Sequence of chain 58.C:
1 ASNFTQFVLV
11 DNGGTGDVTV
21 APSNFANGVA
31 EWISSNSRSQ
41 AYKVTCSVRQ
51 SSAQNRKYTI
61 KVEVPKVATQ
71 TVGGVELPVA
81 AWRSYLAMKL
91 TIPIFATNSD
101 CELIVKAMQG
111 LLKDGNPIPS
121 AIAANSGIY

A small-molecule ligand and the protein it binds are described below.
Small molecule (SMILES): Nc1ccn([C@@H]2O[C@H](CO[P](=O)(O)O[C@H]3[C@@H](O)[C@H](n4cnc5c(N)ncnc54)O[C@@H]3CO[P](=O)(O)O[C@H]3[C@@H](O)[C@H](n4cnc5c(=O)nc(N)[nH]c54)O[C@@H]3CO[P](=O)(O)O[C@H]3[C@@H](O)[C@H](n4cnc5c(N)ncnc54)O[C@@H]3CO[P](=O)(O)O[C@H]3[C@@H](O)[C@H](n4cnc5c(N)ncnc54)O[C@@H]3CO[P](=O)(O)O[C@H]3[C@@H](O)[C@H](n4ccc(=O)[nH]c4=O)O[C@@H]3CO[P](=O)(O)O[C@H]3[C@@H](O)[C@H](n4ccc(N)nc4=O)O[C@@H]3CO[P](=O)(O)O[C@H]3[C@@H](O)[C@H](n4ccc(=O)[nH]c4=O)O[C@@H]3CO[P](=O)(O)O[C@H]3[C@@H](O)[C@H](n4cnc5c(=O)nc(N)[nH]c54)O[C@@H]3CO)[C@@H](O)[C@H]2O)c(=O)n1

Sequence of chain 32.C:
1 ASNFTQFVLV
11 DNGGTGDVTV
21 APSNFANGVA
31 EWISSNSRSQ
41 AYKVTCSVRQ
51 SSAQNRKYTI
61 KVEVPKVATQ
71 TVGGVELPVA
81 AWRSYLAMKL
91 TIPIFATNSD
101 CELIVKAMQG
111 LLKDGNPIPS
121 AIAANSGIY

Binding-site contacts:
Ligand atom C6 contacts residue THR59 of chain 32.C at 3.5 Å.
Ligand atom OP1 contacts residue LYS89 of chain 58.C at 3.5 Å (salt-bridge).
Ligand atom C4' contacts residue ARG49 of chain 58.C at 3.6 Å.
Ligand atom C5 contacts residue THR45 of chain 32.C at 3.4 Å.
Ligand atom N7 contacts residue THR45 of chain 32.C at 2.7 Å (h-bond).
Ligand atom OP2 contacts residue LYS89 of chain 58.C at 3.5 Å (salt-bridge).
Ligand atom OP2 contacts residue TYR85 of chain 32.C at 2.6 Å (h-bond).
Ligand atom OP1 contacts residue LYS57 of chain 58.C at 2.9 Å.
Ligand atom P contacts residue LYS57 of chain 58.C at 3.1 Å.
Ligand atom N6 contacts residue CYS46 of chain 32.C at 3.6 Å (h-bond).
Ligand atom O4' contacts residue LYS61 of chain 32.C at 3.7 Å.
Ligand atom N6 contacts residue THR45 of chain 32.C at 2.8 Å (h-bond).
Ligand atom C2 contacts residue SER47 of chain 32.C at 3.2 Å.
Ligand atom O5' contacts residue LYS57 of chain 58.C at 2.8 Å (salt-bridge).
Ligand atom OP1 contacts residue ARG49 of chain 58.C at 2.6 Å (salt-bridge).
Ligand atom P contacts residue ARG49 of chain 58.C at 3.7 Å.
Ligand atom N7 contacts residue TYR85 of chain 32.C at 3.8 Å.
Ligand atom OP1 contacts residue ASN55 of chain 58.C at 3.2 Å.
Ligand atom N9 contacts residue LYS61 of chain 32.C at 3.8 Å.
Ligand atom OP1 contacts residue SER52 of chain 58.C at 3.1 Å.
Ligand atom O3' contacts residue ARG49 of chain 58.C at 3.6 Å (salt-bridge).
Ligand atom P contacts residue SER51 of chain 58.C at 3.2 Å.
Ligand atom OP2 contacts residue LYS57 of chain 58.C at 3.5 Å (salt-bridge).
Ligand atom C5' contacts residue LYS57 of chain 58.C at 3.8 Å.
Ligand atom OP2 contacts residue THR91 of chain 58.C at 3.7 Å.
Ligand atom N7 contacts residue LYS61 of chain 32.C at 3.4 Å.
Ligand atom N6 contacts residue THR59 of chain 32.C at 2.7 Å (h-bond).
Ligand atom C8 contacts residue LYS61 of chain 32.C at 3.6 Å.
Ligand atom OP2 contacts residue LYS43 of chain 32.C at 2.7 Å (salt-bridge).
Ligand atom O5' contacts residue LYS89 of chain 58.C at 3.2 Å (salt-bridge).
Ligand atom N1 contacts residue SER47 of chain 32.C at 2.7 Å (h-bond).
Ligand atom O5' contacts residue ARG49 of chain 58.C at 3.6 Å (salt-bridge).
Ligand atom OP1 contacts residue ASN55 of chain 58.C at 3.0 Å (h-bond).
Ligand atom OP2 contacts residue LYS57 of chain 58.C at 3.0 Å (salt-bridge).
Ligand atom OP1 contacts residue SER51 of chain 58.C at 2.7 Å (h-bond).
Ligand atom N1 contacts residue THR59 of chain 32.C at 3.4 Å.
Ligand atom C5' contacts residue ARG49 of chain 58.C at 2.6 Å.
Ligand atom O3' contacts residue SER51 of chain 58.C at 3.3 Å (h-bond).
Ligand atom C6 contacts residue THR45 of chain 32.C at 3.4 Å.
Ligand atom OP2 contacts residue SER51 of chain 58.C at 3.3 Å (h-bond).